Binding-site contacts:
Ligand atom C14 contacts residue LYS242 of chain 1.C at 3.9 Å.
Ligand atom C11 contacts residue TYR176 of chain 1.C at 3.9 Å (hydrophobic).
Ligand atom N3 contacts residue GLU191 of chain 1.C at 3.2 Å (salt-bridge).
Ligand atom C19 contacts residue TRP209 of chain 1.C at 3.5 Å (hydrophobic).
Ligand atom N2 contacts residue HIS189 of chain 1.C at 3.3 Å (h-bond).
Ligand atom O contacts residue LYS207 of chain 1.C at 2.8 Å (salt-bridge).
Ligand atom C24 contacts residue TYR133 of chain 1.C at 3.4 Å (hydrophobic).
Ligand atom C19 contacts residue ZN1 of chain 1.P at 3.2 Å.
Ligand atom N6 contacts residue TYR178 of chain 1.C at 3.6 Å.
Ligand atom C19 contacts residue PHE186 of chain 1.C at 3.6 Å (hydrophobic).
Ligand atom C13 contacts residue ASP136 of chain 1.C at 3.8 Å.
Ligand atom C17 contacts residue GLU191 of chain 1.C at 3.3 Å.
Ligand atom C18 contacts residue HIS189 of chain 1.C at 3.6 Å.
Ligand atom C18 contacts residue ZN1 of chain 1.P at 3.0 Å.
Ligand atom C23 contacts residue TYR178 of chain 1.C at 3.4 Å (hydrophobic).
Ligand atom C19 contacts residue HIS277 of chain 1.C at 3.7 Å.
Ligand atom C13 contacts residue TYR178 of chain 1.C at 3.8 Å (hydrophobic).
Ligand atom C25 contacts residue ASP136 of chain 1.C at 3.6 Å.
Ligand atom O contacts residue TYR133 of chain 1.C at 3.2 Å (h-bond).
Ligand atom N4 contacts residue ZN1 of chain 1.P at 2.1 Å.
Ligand atom C22 contacts residue PHE186 of chain 1.C at 3.9 Å (hydrophobic).
Ligand atom N4 contacts residue HIS277 of chain 1.C at 3.4 Å (h-bond).
Ligand atom N5 contacts residue TYR178 of chain 1.C at 3.6 Å.
Ligand atom C24 contacts residue LYS207 of chain 1.C at 3.9 Å.
Ligand atom N4 contacts residue HIS189 of chain 1.C at 3.4 Å (h-bond).
Ligand atom C23 contacts residue TYR133 of chain 1.C at 3.7 Å (hydrophobic).
Ligand atom C24 contacts residue PHE186 of chain 1.C at 3.4 Å (hydrophobic).
Ligand atom O contacts residue PHE186 of chain 1.C at 3.4 Å.
Ligand atom N6 contacts residue TYR133 of chain 1.C at 2.8 Å (h-bond).
Ligand atom N6 contacts residue PHE186 of chain 1.C at 3.9 Å.
Ligand atom C20 contacts residue PHE186 of chain 1.C at 3.5 Å (hydrophobic).
Ligand atom N3 contacts residue HIS189 of chain 1.C at 2.9 Å (h-bond).
Ligand atom C20 contacts residue ASN199 of chain 1.C at 3.9 Å.
Ligand atom C17 contacts residue HIS189 of chain 1.C at 3.5 Å.
Ligand atom C1 contacts residue ASP136 of chain 1.C at 3.9 Å.
Ligand atom C21 contacts residue PHE186 of chain 1.C at 3.6 Å (hydrophobic).
Ligand atom N2 contacts residue ZN1 of chain 1.P at 2.9 Å.
Ligand atom C20 contacts residue TRP209 of chain 1.C at 3.6 Å (hydrophobic).
Ligand atom N3 contacts residue ZN1 of chain 1.P at 2.1 Å.
Ligand atom C17 contacts residue ZN1 of chain 1.P at 3.3 Å.

Sequence of chain 1.C:
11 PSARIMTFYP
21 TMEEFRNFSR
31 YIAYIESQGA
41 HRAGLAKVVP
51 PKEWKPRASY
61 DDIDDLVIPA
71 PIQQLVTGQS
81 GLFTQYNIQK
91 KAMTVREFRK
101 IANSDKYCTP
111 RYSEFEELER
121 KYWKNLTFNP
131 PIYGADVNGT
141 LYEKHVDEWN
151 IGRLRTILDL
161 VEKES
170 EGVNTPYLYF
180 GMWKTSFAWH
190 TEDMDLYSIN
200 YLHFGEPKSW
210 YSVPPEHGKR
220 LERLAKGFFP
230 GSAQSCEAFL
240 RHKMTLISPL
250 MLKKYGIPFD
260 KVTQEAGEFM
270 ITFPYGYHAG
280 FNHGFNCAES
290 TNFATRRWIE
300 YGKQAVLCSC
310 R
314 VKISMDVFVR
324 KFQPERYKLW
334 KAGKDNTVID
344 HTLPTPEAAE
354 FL

A small-molecule ligand and the protein it binds are described below.
Small molecule (SMILES): O=c1[nH]cnc2c(-n3cc(CCN4CCC5(CCc6ccccc65)CC4)cn3)nccc12